Sequence of chain 1.B:
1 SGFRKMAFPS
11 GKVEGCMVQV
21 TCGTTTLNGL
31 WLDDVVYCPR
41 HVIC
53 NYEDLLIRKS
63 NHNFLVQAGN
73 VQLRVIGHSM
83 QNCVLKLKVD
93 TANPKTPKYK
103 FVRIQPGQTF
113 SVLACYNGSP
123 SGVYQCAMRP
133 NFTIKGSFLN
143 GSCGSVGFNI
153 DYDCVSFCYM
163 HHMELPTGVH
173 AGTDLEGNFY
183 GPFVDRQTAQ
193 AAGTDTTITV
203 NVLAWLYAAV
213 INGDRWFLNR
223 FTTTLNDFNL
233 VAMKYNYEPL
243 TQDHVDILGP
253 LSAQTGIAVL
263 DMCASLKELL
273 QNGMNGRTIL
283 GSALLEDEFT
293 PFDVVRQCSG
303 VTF

This protein binds this small molecule.
Small molecule (SMILES): O=C(Nc1cncc2ccccc12)[C@@H]1CCOc2cc(F)c(Cl)cc21

Sequence of chain 1.A:
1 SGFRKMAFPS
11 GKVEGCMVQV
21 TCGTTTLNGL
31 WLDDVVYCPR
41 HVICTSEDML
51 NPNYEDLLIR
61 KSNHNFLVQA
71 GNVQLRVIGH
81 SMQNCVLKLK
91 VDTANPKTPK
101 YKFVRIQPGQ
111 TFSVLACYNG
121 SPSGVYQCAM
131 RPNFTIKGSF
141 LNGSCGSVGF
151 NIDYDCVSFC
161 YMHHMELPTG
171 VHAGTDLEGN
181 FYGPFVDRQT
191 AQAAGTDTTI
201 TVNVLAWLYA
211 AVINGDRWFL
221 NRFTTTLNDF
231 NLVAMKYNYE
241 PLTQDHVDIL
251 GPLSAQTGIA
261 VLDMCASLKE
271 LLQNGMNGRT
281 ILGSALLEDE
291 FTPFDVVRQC

Binding-site contacts:
Ligand atom C contacts residue MET165 of chain 1.A at 3.4 Å (hydrophobic).
Ligand atom C17 contacts residue MET165 of chain 1.A at 3.8 Å (hydrophobic).
Ligand atom N1 contacts residue HIS163 of chain 1.A at 2.5 Å (h-bond).
Ligand atom O contacts residue GLN189 of chain 1.A at 2.9 Å (h-bond).
Ligand atom C11 contacts residue GLU166 of chain 1.A at 3.4 Å.
Ligand atom C9 contacts residue LEU141 of chain 1.A at 3.7 Å (hydrophobic).
Ligand atom C8 contacts residue SER144 of chain 1.A at 3.5 Å.
Ligand atom C17 contacts residue HIS41 of chain 1.A at 3.8 Å.
Ligand atom CL contacts residue ASP187 of chain 1.A at 3.6 Å.
Ligand atom C9 contacts residue SER144 of chain 1.A at 3.9 Å.
Ligand atom C contacts residue MET49 of chain 1.A at 3.6 Å (hydrophobic).
Ligand atom CL contacts residue MET165 of chain 1.A at 3.5 Å.
Ligand atom N contacts residue CYS145 of chain 1.A at 3.4 Å (h-bond).
Ligand atom C17 contacts residue HIS164 of chain 1.A at 3.4 Å.
Ligand atom CL contacts residue HIS164 of chain 1.A at 3.8 Å.
Ligand atom C11 contacts residue PHE140 of chain 1.A at 3.7 Å (hydrophobic).
Ligand atom N1 contacts residue PHE140 of chain 1.A at 3.5 Å.
Ligand atom C10 contacts residue LEU141 of chain 1.A at 3.9 Å (hydrophobic).
Ligand atom F contacts residue GLN189 of chain 1.A at 3.4 Å.
Ligand atom C1 contacts residue DMS1 of chain 1.E at 3.7 Å.
Ligand atom C9 contacts residue GLU166 of chain 1.A at 3.5 Å.
Ligand atom C3 contacts residue GLN189 of chain 1.A at 3.8 Å.
Ligand atom N1 contacts residue LEU141 of chain 1.A at 3.9 Å.
Ligand atom C8 contacts residue CYS145 of chain 1.A at 3.9 Å (hydrophobic).
Ligand atom C9 contacts residue PHE140 of chain 1.A at 3.5 Å (hydrophobic).
Ligand atom F contacts residue MET49 of chain 1.A at 3.3 Å.
Ligand atom CL contacts residue HIS41 of chain 1.A at 3.3 Å.
Ligand atom C11 contacts residue LEU141 of chain 1.A at 3.9 Å (hydrophobic).
Ligand atom F contacts residue ARG188 of chain 1.A at 3.0 Å.
Ligand atom C14 contacts residue ASN142 of chain 1.A at 3.4 Å.
Ligand atom C1 contacts residue GLN189 of chain 1.A at 3.4 Å.
Ligand atom N1 contacts residue SER144 of chain 1.A at 3.2 Å (h-bond).
Ligand atom C8 contacts residue HIS163 of chain 1.A at 2.8 Å.
Ligand atom C2 contacts residue GLN189 of chain 1.A at 3.6 Å.
Ligand atom C10 contacts residue GLU166 of chain 1.A at 3.6 Å.
Ligand atom F contacts residue MET165 of chain 1.A at 2.9 Å.
Ligand atom C9 contacts residue HIS163 of chain 1.A at 3.7 Å.
Ligand atom F contacts residue ASP187 of chain 1.A at 3.9 Å.
Ligand atom O1 contacts residue GLU166 of chain 1.A at 3.4 Å (salt-bridge).
Ligand atom C18 contacts residue MET165 of chain 1.A at 3.6 Å (hydrophobic).